Sequence of chain 1.FA:
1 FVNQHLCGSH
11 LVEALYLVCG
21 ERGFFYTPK

Binding-site contacts:
Ligand atom C4 contacts residue HIS10 of chain 1.JA at 3.8 Å.
Ligand atom O3 contacts residue LEU17 of chain 1.BA at 3.4 Å.
Ligand atom C6 contacts residue CYS6 of chain 1.IA at 3.2 Å (hydrophobic).
Ligand atom O1 contacts residue LEU11 of chain 1.JA at 4.4 Å.
Ligand atom C5 contacts residue HIS10 of chain 1.JA at 4.0 Å.
Ligand atom C1 contacts residue CYS11 of chain 1.IA at 3.9 Å (hydrophobic).
Ligand atom C5 contacts residue HIS5 of chain 1.FA at 4.0 Å.
Ligand atom O1 contacts residue ILE10 of chain 1.IA at 3.4 Å.
Ligand atom O3 contacts residue LEU16 of chain 1.IA at 4.2 Å.
Ligand atom C2 contacts residue HIS5 of chain 1.FA at 3.6 Å.
Ligand atom C2 contacts residue CYS11 of chain 1.IA at 3.5 Å (hydrophobic).
Ligand atom C4 contacts residue HIS5 of chain 1.FA at 3.6 Å.
Ligand atom C6 contacts residue LEU11 of chain 1.JA at 3.5 Å (hydrophobic).
Ligand atom C6 contacts residue CYS7 of chain 1.JA at 4.0 Å (hydrophobic).
Ligand atom C2 contacts residue ILE10 of chain 1.IA at 4.2 Å (hydrophobic).
Ligand atom C5 contacts residue CYS7 of chain 1.JA at 4.1 Å (hydrophobic).
Ligand atom C5 contacts residue LEU6 of chain 1.FA at 4.2 Å (hydrophobic).
Ligand atom C2 contacts residue LEU16 of chain 1.IA at 4.4 Å (hydrophobic).
Ligand atom O1 contacts residue CYS6 of chain 1.IA at 2.7 Å (h-bond).
Ligand atom C1 contacts residue HIS5 of chain 1.FA at 4.2 Å.
Ligand atom C6 contacts residue HIS5 of chain 1.FA at 4.2 Å.
Ligand atom C3 contacts residue LEU11 of chain 1.JA at 4.3 Å (hydrophobic).
Ligand atom O3 contacts residue HIS5 of chain 1.FA at 3.1 Å (h-bond).
Ligand atom C3 contacts residue HIS5 of chain 1.FA at 3.2 Å.
Ligand atom C1 contacts residue CYS6 of chain 1.IA at 3.4 Å (hydrophobic).
Ligand atom C4 contacts residue LEU11 of chain 1.JA at 3.8 Å (hydrophobic).
Ligand atom C3 contacts residue ALA14 of chain 1.JA at 4.2 Å (hydrophobic).
Ligand atom C6 contacts residue VAL2 of chain 1.FA at 4.3 Å (hydrophobic).
Ligand atom C1 contacts residue LEU11 of chain 1.JA at 3.8 Å (hydrophobic).
Ligand atom C1 contacts residue ILE10 of chain 1.IA at 4.3 Å (hydrophobic).
Ligand atom O1 contacts residue SER9 of chain 1.IA at 3.7 Å.
Ligand atom C5 contacts residue LEU11 of chain 1.JA at 3.7 Å (hydrophobic).
Ligand atom O1 contacts residue CYS11 of chain 1.IA at 2.8 Å (h-bond).
Ligand atom O3 contacts residue ALA14 of chain 1.JA at 3.4 Å.
Ligand atom C2 contacts residue LEU11 of chain 1.JA at 4.2 Å (hydrophobic).

Sequence of chain 1.BA:
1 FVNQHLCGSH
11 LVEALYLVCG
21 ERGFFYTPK

The small molecule below binds the protein below.
Small molecule (SMILES): Oc1cccc(O)c1

Sequence of chain 1.IA:
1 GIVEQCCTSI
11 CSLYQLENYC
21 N

Sequence of chain 1.JA:
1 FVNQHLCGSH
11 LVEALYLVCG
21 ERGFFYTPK